A small-molecule ligand and the protein it binds are described below.
Small molecule (SMILES): CC(=O)N[C@@H]1[C@@H](O)[C@H](O)[C@@H](CO)O[C@H]1O

Binding-site contacts:
Ligand atom C7 contacts residue CYS136 of chain 1.A at 4.4 Å (hydrophobic).
Ligand atom C1 contacts residue ASN137 of chain 1.A at 4.1 Å.
Ligand atom N2 contacts residue ASP138 of chain 1.A at 4.4 Å.
Ligand atom C5 contacts residue ASN17 of chain 1.A at 3.7 Å.
Ligand atom O3 contacts residue CYS15 of chain 1.A at 4.5 Å.
Ligand atom O7 contacts residue CYS15 of chain 1.A at 3.2 Å.
Ligand atom C8 contacts residue ASN137 of chain 1.A at 3.8 Å.
Ligand atom N2 contacts residue ASN137 of chain 1.A at 3.2 Å.
Ligand atom N2 contacts residue CYS15 of chain 1.A at 4.1 Å.
Ligand atom O3 contacts residue ASN137 of chain 1.A at 4.1 Å.
Ligand atom C8 contacts residue VAL16 of chain 1.A at 3.1 Å (hydrophobic).
Ligand atom C7 contacts residue CYS15 of chain 1.A at 3.6 Å (hydrophobic).
Ligand atom C7 contacts residue ASN137 of chain 1.A at 4.2 Å.
Ligand atom O5 contacts residue ASN17 of chain 1.A at 2.4 Å (h-bond).
Ligand atom C8 contacts residue CYS15 of chain 1.A at 3.8 Å (hydrophobic).
Ligand atom C8 contacts residue ASN17 of chain 1.A at 3.6 Å.
Ligand atom C2 contacts residue ASN17 of chain 1.A at 2.5 Å.
Ligand atom C7 contacts residue ASN17 of chain 1.A at 3.0 Å.
Ligand atom C3 contacts residue ASN137 of chain 1.A at 3.6 Å.
Ligand atom C7 contacts residue VAL16 of chain 1.A at 3.5 Å (hydrophobic).
Ligand atom N2 contacts residue ASN17 of chain 1.A at 2.9 Å (h-bond).
Ligand atom C4 contacts residue ASN17 of chain 1.A at 4.2 Å.
Ligand atom C2 contacts residue ASN137 of chain 1.A at 3.8 Å.
Ligand atom C7 contacts residue ASP138 of chain 1.A at 4.5 Å.
Ligand atom C8 contacts residue CYS136 of chain 1.A at 3.6 Å (hydrophobic).
Ligand atom C8 contacts residue ASP138 of chain 1.A at 3.5 Å.
Ligand atom O7 contacts residue VAL16 of chain 1.A at 3.0 Å.
Ligand atom O7 contacts residue ASN17 of chain 1.A at 2.7 Å (h-bond).
Ligand atom C3 contacts residue ASN17 of chain 1.A at 3.8 Å.
Ligand atom C1 contacts residue ASN17 of chain 1.A at 1.4 Å.

Sequence of chain 1.A:
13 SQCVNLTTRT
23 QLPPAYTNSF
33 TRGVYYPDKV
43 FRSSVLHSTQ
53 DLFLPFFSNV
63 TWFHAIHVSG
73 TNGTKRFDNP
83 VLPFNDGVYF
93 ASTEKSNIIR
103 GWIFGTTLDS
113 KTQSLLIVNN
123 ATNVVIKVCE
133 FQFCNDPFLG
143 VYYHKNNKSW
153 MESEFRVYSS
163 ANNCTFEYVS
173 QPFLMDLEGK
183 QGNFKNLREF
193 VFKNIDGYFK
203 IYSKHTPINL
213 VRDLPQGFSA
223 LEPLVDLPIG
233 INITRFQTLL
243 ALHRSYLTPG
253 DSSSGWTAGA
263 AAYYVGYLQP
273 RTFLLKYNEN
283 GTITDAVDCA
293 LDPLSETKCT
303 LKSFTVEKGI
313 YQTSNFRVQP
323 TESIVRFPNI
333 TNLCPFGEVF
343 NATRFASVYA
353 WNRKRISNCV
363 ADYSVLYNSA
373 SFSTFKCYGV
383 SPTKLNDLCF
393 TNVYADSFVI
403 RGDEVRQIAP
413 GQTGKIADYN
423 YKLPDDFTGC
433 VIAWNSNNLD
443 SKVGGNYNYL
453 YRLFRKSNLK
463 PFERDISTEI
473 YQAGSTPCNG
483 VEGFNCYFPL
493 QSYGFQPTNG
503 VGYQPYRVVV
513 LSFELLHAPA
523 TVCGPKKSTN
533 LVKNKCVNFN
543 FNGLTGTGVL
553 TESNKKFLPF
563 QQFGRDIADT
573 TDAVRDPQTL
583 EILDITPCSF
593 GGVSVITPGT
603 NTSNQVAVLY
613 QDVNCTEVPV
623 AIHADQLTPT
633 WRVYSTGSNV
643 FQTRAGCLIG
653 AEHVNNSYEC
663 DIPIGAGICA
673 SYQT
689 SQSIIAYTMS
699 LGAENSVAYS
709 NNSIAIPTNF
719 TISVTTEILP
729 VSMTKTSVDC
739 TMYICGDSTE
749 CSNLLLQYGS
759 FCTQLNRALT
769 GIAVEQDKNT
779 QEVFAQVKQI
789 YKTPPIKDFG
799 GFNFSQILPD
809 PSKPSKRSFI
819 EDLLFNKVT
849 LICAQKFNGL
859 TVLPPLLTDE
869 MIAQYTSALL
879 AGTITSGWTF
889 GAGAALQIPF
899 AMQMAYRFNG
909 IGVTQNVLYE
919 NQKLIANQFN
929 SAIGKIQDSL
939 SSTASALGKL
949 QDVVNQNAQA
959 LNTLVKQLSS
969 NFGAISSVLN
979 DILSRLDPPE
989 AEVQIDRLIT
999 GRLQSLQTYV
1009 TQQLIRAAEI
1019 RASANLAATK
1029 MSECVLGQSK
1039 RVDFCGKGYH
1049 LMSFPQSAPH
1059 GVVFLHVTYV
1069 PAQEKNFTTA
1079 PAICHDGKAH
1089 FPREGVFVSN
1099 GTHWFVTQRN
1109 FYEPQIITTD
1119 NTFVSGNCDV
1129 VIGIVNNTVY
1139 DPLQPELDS